This small molecule binds to this protein.
Small molecule (SMILES): C[C@H](O)[C@H](N)[C@@H]1O[C@](O)(C(=O)O)C[C@H](O)[C@@H]1N

Binding-site contacts:
Ligand atom O6 contacts residue SER401 of chain 1.R at 1.7 Å (h-bond).
Ligand atom C9 contacts residue VAL419 of chain 1.R at 4.1 Å (hydrophobic).
Ligand atom O1A contacts residue SER399 of chain 1.R at 4.4 Å.
Ligand atom O8 contacts residue SER401 of chain 1.R at 3.8 Å.
Ligand atom C1 contacts residue SER399 of chain 1.R at 3.5 Å.
Ligand atom C3 contacts residue SER399 of chain 1.R at 4.3 Å.
Ligand atom C2 contacts residue ALA402 of chain 1.R at 4.1 Å (hydrophobic).
Ligand atom C2 contacts residue SER401 of chain 1.R at 1.4 Å.
Ligand atom C3 contacts residue SER401 of chain 1.R at 2.5 Å.
Ligand atom N5 contacts residue SER401 of chain 1.R at 4.4 Å.
Ligand atom C5 contacts residue P8E1 of chain 1.EL at 3.9 Å.
Ligand atom C3 contacts residue P8E1 of chain 1.EL at 3.5 Å.
Ligand atom C6 contacts residue SER401 of chain 1.R at 2.9 Å.
Ligand atom C6 contacts residue P8E1 of chain 1.EL at 4.1 Å.
Ligand atom O1B contacts residue SER399 of chain 1.R at 2.7 Å (h-bond).
Ligand atom C7 contacts residue SER401 of chain 1.R at 4.0 Å.
Ligand atom C1 contacts residue SER401 of chain 1.R at 2.6 Å.
Ligand atom C3 contacts residue ALA402 of chain 1.R at 4.1 Å (hydrophobic).
Ligand atom O1A contacts residue SER401 of chain 1.R at 3.2 Å.
Ligand atom C4 contacts residue P8E1 of chain 1.EL at 3.4 Å.
Ligand atom C5 contacts residue SER401 of chain 1.R at 3.8 Å.
Ligand atom C8 contacts residue SER401 of chain 1.R at 4.2 Å.
Ligand atom O6 contacts residue P8E1 of chain 1.HL at 4.5 Å.
Ligand atom C2 contacts residue SER399 of chain 1.R at 4.1 Å.
Ligand atom C4 contacts residue SER401 of chain 1.R at 3.7 Å.
Ligand atom C9 contacts residue SER401 of chain 1.R at 4.1 Å.
Ligand atom O1B contacts residue SER401 of chain 1.R at 3.3 Å.
Ligand atom O8 contacts residue VAL419 of chain 1.R at 4.3 Å.
Ligand atom O1A contacts residue P8E1 of chain 1.HL at 3.7 Å.

Sequence of chain 1.R:
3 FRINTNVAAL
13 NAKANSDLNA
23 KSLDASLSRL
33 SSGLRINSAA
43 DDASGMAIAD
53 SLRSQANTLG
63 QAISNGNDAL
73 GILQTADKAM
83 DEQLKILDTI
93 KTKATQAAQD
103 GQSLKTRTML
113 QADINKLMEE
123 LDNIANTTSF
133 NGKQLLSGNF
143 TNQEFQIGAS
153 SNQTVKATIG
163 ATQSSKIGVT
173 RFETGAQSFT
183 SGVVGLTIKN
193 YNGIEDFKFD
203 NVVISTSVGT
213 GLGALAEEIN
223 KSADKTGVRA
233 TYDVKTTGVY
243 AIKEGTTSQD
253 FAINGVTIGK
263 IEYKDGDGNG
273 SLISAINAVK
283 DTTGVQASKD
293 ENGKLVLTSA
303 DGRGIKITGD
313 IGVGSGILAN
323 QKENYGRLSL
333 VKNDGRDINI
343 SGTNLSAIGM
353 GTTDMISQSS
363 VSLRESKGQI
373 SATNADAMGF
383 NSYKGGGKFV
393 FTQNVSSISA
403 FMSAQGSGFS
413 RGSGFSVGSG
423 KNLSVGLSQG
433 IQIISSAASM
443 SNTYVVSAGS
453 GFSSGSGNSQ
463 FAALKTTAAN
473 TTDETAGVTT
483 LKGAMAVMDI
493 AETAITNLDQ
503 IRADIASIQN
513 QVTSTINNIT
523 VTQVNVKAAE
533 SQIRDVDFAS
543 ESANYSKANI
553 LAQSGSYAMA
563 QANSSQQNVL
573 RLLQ